Binding-site contacts:
Ligand atom C4 contacts residue LEU178 of chain 2.A at 4.3 Å (hydrophobic).
Ligand atom C4 contacts residue THR175 of chain 2.A at 3.6 Å.
Ligand atom C4 contacts residue THR173 of chain 2.A at 3.9 Å.
Ligand atom O12 contacts residue LYS151 of chain 2.A at 3.6 Å.
Ligand atom O12 contacts residue THR175 of chain 2.A at 4.1 Å.
Ligand atom C9A contacts residue THR175 of chain 2.A at 4.5 Å.
Ligand atom C3 contacts residue MET370 of chain 2.A at 4.1 Å (hydrophobic).
Ligand atom C5 contacts residue THR173 of chain 2.A at 3.5 Å.
Ligand atom C10 contacts residue PRO243 of chain 2.A at 4.0 Å (hydrophobic).
Ligand atom O12 contacts residue LEU154 of chain 2.A at 4.0 Å.
Ligand atom C4B contacts residue THR175 of chain 2.A at 4.3 Å.
Ligand atom CL contacts residue MET369 of chain 2.A at 3.8 Å.
Ligand atom C1 contacts residue MET370 of chain 2.A at 4.4 Å (hydrophobic).
Ligand atom C8 contacts residue ILE248 of chain 2.A at 4.0 Å (hydrophobic).
Ligand atom C5 contacts residue ILE248 of chain 2.A at 4.0 Å (hydrophobic).
Ligand atom C3 contacts residue LEU368 of chain 2.A at 4.0 Å (hydrophobic).
Ligand atom CL contacts residue MET370 of chain 2.A at 4.1 Å.
Ligand atom C2 contacts residue PRO347 of chain 2.A at 4.0 Å (hydrophobic).
Ligand atom C6 contacts residue THR175 of chain 2.A at 4.2 Å.
Ligand atom C2 contacts residue MET370 of chain 2.A at 3.7 Å (hydrophobic).
Ligand atom C4B contacts residue THR173 of chain 2.A at 4.4 Å.
Ligand atom C8A contacts residue ILE248 of chain 2.A at 3.8 Å (hydrophobic).
Ligand atom CL contacts residue LEU178 of chain 2.A at 3.8 Å.
Ligand atom C6 contacts residue ILE248 of chain 2.A at 4.2 Å (hydrophobic).
Ligand atom C4A contacts residue ILE248 of chain 2.A at 4.3 Å (hydrophobic).
Ligand atom C4A contacts residue THR175 of chain 2.A at 3.8 Å.
Ligand atom C1 contacts residue PRO347 of chain 2.A at 4.5 Å (hydrophobic).
Ligand atom C7 contacts residue ILE248 of chain 2.A at 4.1 Å (hydrophobic).
Ligand atom C2 contacts residue LEU368 of chain 2.A at 3.9 Å (hydrophobic).
Ligand atom C6 contacts residue THR173 of chain 2.A at 4.2 Å.
Ligand atom C9A contacts residue ILE248 of chain 2.A at 4.2 Å (hydrophobic).
Ligand atom CL contacts residue ARG177 of chain 2.A at 3.5 Å.
Ligand atom C4B contacts residue ILE248 of chain 2.A at 3.8 Å (hydrophobic).
Ligand atom CL contacts residue LYS176 of chain 2.A at 3.5 Å.
Ligand atom C3 contacts residue THR175 of chain 2.A at 4.0 Å.
Ligand atom C5 contacts residue THR175 of chain 2.A at 3.8 Å.
Ligand atom CL contacts residue LEU368 of chain 2.A at 3.2 Å.
Ligand atom C14 contacts residue PRO243 of chain 2.A at 3.7 Å (hydrophobic).
Ligand atom N9 contacts residue ILE248 of chain 2.A at 3.6 Å.

The protein below binds the small molecule below.
Small molecule (SMILES): C[C@H](C(=O)O)c1ccc2c(c1)[nH]c1ccc(Cl)cc12

Sequence of chain 2.A:
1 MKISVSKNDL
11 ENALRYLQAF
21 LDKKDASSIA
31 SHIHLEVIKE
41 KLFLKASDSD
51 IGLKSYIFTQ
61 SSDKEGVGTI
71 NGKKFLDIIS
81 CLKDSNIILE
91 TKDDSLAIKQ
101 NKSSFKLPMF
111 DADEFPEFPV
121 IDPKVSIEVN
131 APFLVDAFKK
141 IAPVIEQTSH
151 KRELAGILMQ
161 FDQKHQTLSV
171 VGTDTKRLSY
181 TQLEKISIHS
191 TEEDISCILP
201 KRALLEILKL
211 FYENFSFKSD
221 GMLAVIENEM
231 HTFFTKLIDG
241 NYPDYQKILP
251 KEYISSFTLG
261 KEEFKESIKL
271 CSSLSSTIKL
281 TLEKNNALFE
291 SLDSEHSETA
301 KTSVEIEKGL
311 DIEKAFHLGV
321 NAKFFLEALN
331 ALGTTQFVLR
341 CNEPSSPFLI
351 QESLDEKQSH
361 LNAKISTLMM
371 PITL